Sequence of chain 1.D:
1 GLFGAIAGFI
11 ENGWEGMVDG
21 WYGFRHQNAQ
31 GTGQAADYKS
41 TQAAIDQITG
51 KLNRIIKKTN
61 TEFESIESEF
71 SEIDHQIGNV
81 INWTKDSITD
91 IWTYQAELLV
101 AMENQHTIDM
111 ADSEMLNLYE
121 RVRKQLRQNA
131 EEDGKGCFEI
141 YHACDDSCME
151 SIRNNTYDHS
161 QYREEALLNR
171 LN

Binding-site contacts:
Ligand atom O6 contacts residue THR313 of chain 1.C at 4.1 Å.
Ligand atom C6 contacts residue THR32 of chain 1.C at 4.0 Å.
Ligand atom C6 contacts residue THR313 of chain 1.C at 4.4 Å.
Ligand atom C1 contacts residue ASN30 of chain 1.C at 1.4 Å.
Ligand atom O5 contacts residue ASN30 of chain 1.C at 2.4 Å (h-bond).
Ligand atom C3 contacts residue ASN30 of chain 1.C at 3.8 Å.
Ligand atom O7 contacts residue ASN30 of chain 1.C at 3.9 Å.
Ligand atom N2 contacts residue ASN30 of chain 1.C at 2.9 Å (h-bond).
Ligand atom C1 contacts residue THR313 of chain 1.C at 3.7 Å.
Ligand atom C4 contacts residue ASN30 of chain 1.C at 4.2 Å.
Ligand atom C2 contacts residue ASN30 of chain 1.C at 2.4 Å.
Ligand atom O6 contacts residue LEU52 of chain 1.D at 3.4 Å.
Ligand atom C7 contacts residue ASN30 of chain 1.C at 3.6 Å.
Ligand atom O5 contacts residue THR313 of chain 1.C at 3.3 Å (h-bond).
Ligand atom C5 contacts residue ASN30 of chain 1.C at 3.7 Å.

This protein binds this small molecule.
Small molecule (SMILES): CC(=O)N[C@@H]1[C@@H](O)[C@H](O)[C@@H](CO)O[C@H]1O

Sequence of chain 1.C:
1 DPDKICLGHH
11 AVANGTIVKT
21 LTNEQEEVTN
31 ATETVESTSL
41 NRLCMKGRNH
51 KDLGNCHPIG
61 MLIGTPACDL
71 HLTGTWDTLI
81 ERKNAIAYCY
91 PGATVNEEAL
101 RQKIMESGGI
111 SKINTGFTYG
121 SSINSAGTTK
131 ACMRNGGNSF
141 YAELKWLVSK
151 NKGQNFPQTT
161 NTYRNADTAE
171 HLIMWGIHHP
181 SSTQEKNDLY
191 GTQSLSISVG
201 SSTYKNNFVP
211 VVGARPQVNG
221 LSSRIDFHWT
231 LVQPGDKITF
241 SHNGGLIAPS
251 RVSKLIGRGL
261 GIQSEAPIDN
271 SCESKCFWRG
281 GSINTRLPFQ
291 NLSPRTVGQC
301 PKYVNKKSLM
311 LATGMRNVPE